A protein and the small-molecule ligand that binds it are described below.
Small molecule (SMILES): c1n[nH]c(-c2nccs2)n1

Sequence of chain 1.A:
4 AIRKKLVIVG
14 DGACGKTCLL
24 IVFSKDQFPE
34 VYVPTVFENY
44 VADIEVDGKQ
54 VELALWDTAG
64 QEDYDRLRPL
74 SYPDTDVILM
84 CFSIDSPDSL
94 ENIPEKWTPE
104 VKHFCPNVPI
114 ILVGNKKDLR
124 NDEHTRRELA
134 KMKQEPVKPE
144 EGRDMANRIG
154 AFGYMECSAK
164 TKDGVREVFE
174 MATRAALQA

Binding-site contacts:
Ligand atom C3 contacts residue HIS106 of chain 1.A at 4.3 Å.
Ligand atom C2 contacts residue PHE107 of chain 1.A at 3.6 Å (hydrophobic).
Ligand atom C1 contacts residue GLU103 of chain 1.A at 4.1 Å.
Ligand atom C1 contacts residue PHE107 of chain 1.A at 3.9 Å (hydrophobic).
Ligand atom C1 contacts residue ARG71 of chain 1.A at 4.2 Å.
Ligand atom N2 contacts residue GLU103 of chain 1.A at 4.4 Å.
Ligand atom S contacts residue ARG71 of chain 1.A at 4.4 Å.
Ligand atom C1 contacts residue PRO72 of chain 1.A at 4.3 Å (hydrophobic).
Ligand atom N1 contacts residue HIS106 of chain 1.A at 4.3 Å.
Ligand atom N contacts residue PHE107 of chain 1.A at 3.6 Å.
Ligand atom S contacts residue GLU103 of chain 1.A at 3.3 Å (salt-bridge).
Ligand atom C3 contacts residue PHE107 of chain 1.A at 4.1 Å (hydrophobic).
Ligand atom N1 contacts residue GLU103 of chain 1.A at 3.9 Å.
Ligand atom S contacts residue PHE107 of chain 1.A at 3.7 Å.
Ligand atom C1 contacts residue ASP68 of chain 1.A at 3.6 Å.
Ligand atom N1 contacts residue PRO102 of chain 1.A at 4.2 Å.
Ligand atom N2 contacts residue PRO102 of chain 1.A at 3.8 Å.
Ligand atom N3 contacts residue HIS106 of chain 1.A at 3.7 Å.
Ligand atom N2 contacts residue HIS106 of chain 1.A at 3.8 Å.
Ligand atom C4 contacts residue HIS106 of chain 1.A at 3.5 Å.
Ligand atom C contacts residue ASP68 of chain 1.A at 3.9 Å.
Ligand atom C contacts residue PHE107 of chain 1.A at 3.7 Å (hydrophobic).